Sequence of chain 1.B:
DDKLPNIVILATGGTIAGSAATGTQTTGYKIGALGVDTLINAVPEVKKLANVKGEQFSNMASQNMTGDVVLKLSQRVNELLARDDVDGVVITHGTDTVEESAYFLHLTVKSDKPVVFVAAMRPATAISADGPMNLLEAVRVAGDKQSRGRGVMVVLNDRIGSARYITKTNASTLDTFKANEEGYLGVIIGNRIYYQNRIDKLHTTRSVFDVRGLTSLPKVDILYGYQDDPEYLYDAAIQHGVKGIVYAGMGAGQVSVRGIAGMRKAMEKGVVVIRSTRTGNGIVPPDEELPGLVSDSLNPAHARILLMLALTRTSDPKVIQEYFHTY

Sequence of chain 1.D:
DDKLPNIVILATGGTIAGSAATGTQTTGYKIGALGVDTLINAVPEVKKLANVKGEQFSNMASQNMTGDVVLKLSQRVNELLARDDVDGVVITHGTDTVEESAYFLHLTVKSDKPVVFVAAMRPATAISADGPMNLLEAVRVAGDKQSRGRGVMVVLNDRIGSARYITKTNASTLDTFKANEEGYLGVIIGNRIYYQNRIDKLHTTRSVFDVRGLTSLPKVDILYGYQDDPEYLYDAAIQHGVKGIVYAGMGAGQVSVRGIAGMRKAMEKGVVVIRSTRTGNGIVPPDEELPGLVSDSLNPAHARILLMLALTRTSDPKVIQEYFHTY

A protein and the small-molecule ligand that binds it are described below.
Small molecule (SMILES): N[C@@H](CC(=O)O)C(=O)O

Binding-site contacts:
Ligand atom CB contacts residue THR34 of chain 1.B at 3.0 Å.
Ligand atom CA contacts residue THR34 of chain 1.B at 3.3 Å.
Ligand atom O contacts residue GLY113 of chain 1.B at 3.1 Å.
Ligand atom N contacts residue GLN273 of chain 1.D at 4.1 Å.
Ligand atom OD2 contacts residue THR114 of chain 1.B at 2.6 Å (h-bond).
Ligand atom C contacts residue GLN82 of chain 1.B at 3.6 Å.
Ligand atom O contacts residue GLY33 of chain 1.B at 3.3 Å.
Ligand atom OD2 contacts residue MET140 of chain 1.B at 4.0 Å.
Ligand atom C contacts residue SER81 of chain 1.B at 3.4 Å.
Ligand atom CB contacts residue TYR48 of chain 1.B at 4.1 Å (hydrophobic).
Ligand atom O contacts residue SER81 of chain 1.B at 2.7 Å (h-bond).
Ligand atom CG contacts residue ALA139 of chain 1.B at 3.9 Å (hydrophobic).
Ligand atom OXT contacts residue THR114 of chain 1.B at 3.2 Å (h-bond).
Ligand atom C contacts residue ASP115 of chain 1.B at 3.8 Å.
Ligand atom O contacts residue ALA80 of chain 1.B at 3.4 Å.
Ligand atom OXT contacts residue GLN82 of chain 1.B at 4.0 Å.
Ligand atom CB contacts residue THR114 of chain 1.B at 3.5 Å.
Ligand atom OD1 contacts residue THR114 of chain 1.B at 2.9 Å (h-bond).
Ligand atom CG contacts residue THR114 of chain 1.B at 2.9 Å.
Ligand atom N contacts residue ASP115 of chain 1.B at 2.7 Å (salt-bridge).
Ligand atom OXT contacts residue SER81 of chain 1.B at 2.5 Å (h-bond).
Ligand atom OD2 contacts residue ALA139 of chain 1.B at 3.2 Å (h-bond).
Ligand atom C contacts residue GLY113 of chain 1.B at 3.4 Å.
Ligand atom OXT contacts residue GLY113 of chain 1.B at 3.2 Å.
Ligand atom OD1 contacts residue ALA139 of chain 1.B at 3.8 Å.
Ligand atom O contacts residue THR34 of chain 1.B at 3.9 Å.
Ligand atom CG contacts residue THR34 of chain 1.B at 2.6 Å.
Ligand atom CA contacts residue ILE50 of chain 1.B at 4.1 Å (hydrophobic).
Ligand atom O contacts residue ILE50 of chain 1.B at 3.8 Å.
Ligand atom OD1 contacts residue THR34 of chain 1.B at 2.9 Å (h-bond).
Ligand atom OXT contacts residue ASP115 of chain 1.B at 3.0 Å (salt-bridge).
Ligand atom N contacts residue GLN82 of chain 1.B at 2.9 Å (h-bond).
Ligand atom C contacts residue THR114 of chain 1.B at 3.9 Å.
Ligand atom OD1 contacts residue GLY113 of chain 1.B at 3.2 Å.
Ligand atom CB contacts residue ASP115 of chain 1.B at 3.5 Å.
Ligand atom O contacts residue GLN82 of chain 1.B at 3.9 Å.
Ligand atom CA contacts residue GLN82 of chain 1.B at 3.9 Å.
Ligand atom OD1 contacts residue GLY33 of chain 1.B at 3.9 Å.
Ligand atom OD2 contacts residue THR34 of chain 1.B at 3.0 Å (h-bond).
Ligand atom CA contacts residue ASP115 of chain 1.B at 3.5 Å.